A small-molecule ligand and the protein it binds are described below.
Small molecule (SMILES): Cc1cc(N)nc(CCc2cncc(CCCN(C)C)c2)c1

Binding-site contacts:
Ligand atom C08 contacts residue GLU296 of chain 1.B at 3.4 Å.
Ligand atom N11 contacts residue TYR266 of chain 1.B at 2.9 Å (h-bond).
Ligand atom C15 contacts residue ARG185 of chain 1.B at 4.0 Å.
Ligand atom C07 contacts residue HEM1 of chain 1.H at 3.5 Å.
Ligand atom C12 contacts residue TYR266 of chain 1.B at 3.8 Å (hydrophobic).
Ligand atom C12 contacts residue TYR292 of chain 1.B at 3.3 Å (hydrophobic).
Ligand atom C06 contacts residue GLU296 of chain 1.B at 3.5 Å.
Ligand atom N11 contacts residue ARG185 of chain 1.B at 3.5 Å.
Ligand atom C05 contacts residue VAL271 of chain 1.B at 3.7 Å (hydrophobic).
Ligand atom C06 contacts residue PRO269 of chain 1.B at 4.0 Å (hydrophobic).
Ligand atom C09 contacts residue PRO269 of chain 1.B at 3.6 Å (hydrophobic).
Ligand atom C15 contacts residue GLN182 of chain 1.B at 3.5 Å.
Ligand atom N11 contacts residue GLN182 of chain 1.B at 3.4 Å.
Ligand atom C17 contacts residue GLN182 of chain 1.B at 3.6 Å.
Ligand atom N02 contacts residue TRP291 of chain 1.B at 2.8 Å (h-bond).
Ligand atom N01 contacts residue PRO269 of chain 1.B at 3.8 Å.
Ligand atom C07 contacts residue GLY290 of chain 1.B at 3.7 Å.
Ligand atom C12 contacts residue GLN182 of chain 1.B at 3.6 Å.
Ligand atom C04 contacts residue PRO269 of chain 1.B at 4.0 Å (hydrophobic).
Ligand atom C18 contacts residue HEM1 of chain 1.H at 3.7 Å.
Ligand atom C18 contacts residue GLN182 of chain 1.B at 3.9 Å.
Ligand atom C08 contacts residue HEM1 of chain 1.H at 3.9 Å.
Ligand atom C14 contacts residue GLN182 of chain 1.B at 3.9 Å.
Ligand atom N02 contacts residue HEM1 of chain 1.H at 3.3 Å.
Ligand atom N11 contacts residue TYR292 of chain 1.B at 3.6 Å (h-bond).
Ligand atom C13 contacts residue GLN182 of chain 1.B at 3.9 Å.
Ligand atom N02 contacts residue TYR292 of chain 1.B at 3.8 Å.
Ligand atom N02 contacts residue GLU296 of chain 1.B at 2.8 Å (salt-bridge).
Ligand atom C02 contacts residue HEM1 of chain 1.H at 3.7 Å.
Ligand atom C03 contacts residue HEM1 of chain 1.H at 3.2 Å.
Ligand atom C16 contacts residue TYR266 of chain 1.B at 3.6 Å (hydrophobic).
Ligand atom C04 contacts residue HEM1 of chain 1.H at 4.0 Å.
Ligand atom C17 contacts residue ARG185 of chain 1.B at 3.6 Å.
Ligand atom N01 contacts residue GLU296 of chain 1.B at 2.7 Å (salt-bridge).
Ligand atom C02 contacts residue GLU296 of chain 1.B at 3.5 Å.
Ligand atom C02 contacts residue PRO269 of chain 1.B at 3.9 Å (hydrophobic).
Ligand atom C16 contacts residue GLN182 of chain 1.B at 3.5 Å.
Ligand atom C07 contacts residue PHE288 of chain 1.B at 3.6 Å (hydrophobic).
Ligand atom C16 contacts residue ARG185 of chain 1.B at 3.4 Å.
Ligand atom C02 contacts residue TRP291 of chain 1.B at 3.7 Å (hydrophobic).

Sequence of chain 1.B:
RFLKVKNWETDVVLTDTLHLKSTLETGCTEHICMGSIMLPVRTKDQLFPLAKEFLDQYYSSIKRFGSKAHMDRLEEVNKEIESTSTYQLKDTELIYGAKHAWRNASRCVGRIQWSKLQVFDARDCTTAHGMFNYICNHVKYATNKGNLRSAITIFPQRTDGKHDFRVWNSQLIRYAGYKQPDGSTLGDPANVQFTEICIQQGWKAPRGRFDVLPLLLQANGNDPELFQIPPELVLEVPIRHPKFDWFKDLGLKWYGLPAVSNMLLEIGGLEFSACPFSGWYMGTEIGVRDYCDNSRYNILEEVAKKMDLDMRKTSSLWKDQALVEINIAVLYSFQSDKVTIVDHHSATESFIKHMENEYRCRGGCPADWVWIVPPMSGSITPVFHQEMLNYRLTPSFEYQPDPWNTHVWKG